Binding-site contacts:
Ligand atom C4 contacts residue ASN19 of chain 1.A at 4.2 Å.
Ligand atom C2 contacts residue ASN19 of chain 1.A at 2.5 Å.
Ligand atom O5 contacts residue ASN19 of chain 1.A at 2.4 Å (h-bond).
Ligand atom O5 contacts residue GLU133 of chain 1.A at 4.2 Å.
Ligand atom N2 contacts residue ASN19 of chain 1.A at 3.0 Å (h-bond).
Ligand atom O6 contacts residue LEU129 of chain 1.A at 4.1 Å.
Ligand atom O6 contacts residue VAL22 of chain 1.A at 4.3 Å.
Ligand atom C1 contacts residue ASN19 of chain 1.A at 1.4 Å.
Ligand atom C1 contacts residue VAL22 of chain 1.A at 4.3 Å (hydrophobic).
Ligand atom C7 contacts residue ASN19 of chain 1.A at 3.7 Å.
Ligand atom C3 contacts residue ASN19 of chain 1.A at 3.8 Å.
Ligand atom C1 contacts residue GLU133 of chain 1.A at 4.3 Å.
Ligand atom O7 contacts residue ASN19 of chain 1.A at 4.1 Å.
Ligand atom C5 contacts residue VAL22 of chain 1.A at 4.4 Å (hydrophobic).
Ligand atom C6 contacts residue VAL22 of chain 1.A at 4.2 Å (hydrophobic).
Ligand atom O5 contacts residue VAL22 of chain 1.A at 3.5 Å.
Ligand atom O6 contacts residue ARG136 of chain 1.A at 3.9 Å.
Ligand atom C5 contacts residue ASN19 of chain 1.A at 3.7 Å.

The protein below binds the small molecule below.
Small molecule (SMILES): CC(=O)N[C@@H]1[C@@H](O)[C@H](O)[C@@H](CO)O[C@H]1O

Sequence of chain 1.A:
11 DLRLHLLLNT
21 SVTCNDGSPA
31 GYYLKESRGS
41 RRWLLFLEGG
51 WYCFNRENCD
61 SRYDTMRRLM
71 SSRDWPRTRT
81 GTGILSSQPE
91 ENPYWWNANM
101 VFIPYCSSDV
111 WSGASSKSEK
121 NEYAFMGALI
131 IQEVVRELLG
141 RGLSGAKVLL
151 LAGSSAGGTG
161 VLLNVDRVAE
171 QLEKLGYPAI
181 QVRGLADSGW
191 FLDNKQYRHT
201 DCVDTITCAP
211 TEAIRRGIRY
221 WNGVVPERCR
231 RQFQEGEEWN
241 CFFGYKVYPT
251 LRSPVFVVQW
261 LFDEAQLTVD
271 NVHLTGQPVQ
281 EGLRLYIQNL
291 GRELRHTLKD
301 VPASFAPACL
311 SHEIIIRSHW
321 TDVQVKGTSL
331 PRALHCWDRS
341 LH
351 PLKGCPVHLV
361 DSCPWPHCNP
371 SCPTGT